Binding-site contacts:
Ligand atom C8 contacts residue ASN351 of chain 1.D at 3.1 Å.
Ligand atom O7 contacts residue ASN351 of chain 1.D at 3.3 Å (h-bond).
Ligand atom C8 contacts residue LYS406 of chain 1.D at 4.1 Å.
Ligand atom C7 contacts residue LYS406 of chain 1.D at 4.0 Å.
Ligand atom O3 contacts residue PRO183 of chain 1.D at 3.6 Å (h-bond).
Ligand atom C2 contacts residue SER407 of chain 1.D at 4.4 Å.
Ligand atom C7 contacts residue ASN351 of chain 1.D at 3.5 Å.
Ligand atom O7 contacts residue THR404 of chain 1.D at 4.3 Å.
Ligand atom C7 contacts residue ASN239 of chain 1.D at 3.7 Å.
Ligand atom C3 contacts residue LYS406 of chain 1.D at 4.0 Å.
Ligand atom O3 contacts residue CYS405 of chain 1.D at 3.7 Å.
Ligand atom O7 contacts residue ASN239 of chain 1.D at 4.1 Å.
Ligand atom C3 contacts residue ASN239 of chain 1.D at 3.7 Å.
Ligand atom O4 contacts residue LYS406 of chain 1.D at 4.0 Å.
Ligand atom O5 contacts residue LYS406 of chain 1.D at 4.4 Å.
Ligand atom C1 contacts residue ASN239 of chain 1.D at 1.5 Å.
Ligand atom O6 contacts residue CYS352 of chain 1.D at 4.0 Å.
Ligand atom O6 contacts residue GLY353 of chain 1.D at 4.1 Å.
Ligand atom C1 contacts residue SER407 of chain 1.D at 4.0 Å.
Ligand atom C2 contacts residue ASN239 of chain 1.D at 2.4 Å.
Ligand atom C6 contacts residue GLY353 of chain 1.D at 4.3 Å.
Ligand atom C1 contacts residue LYS406 of chain 1.D at 4.3 Å.
Ligand atom O7 contacts residue LYS406 of chain 1.D at 3.1 Å (salt-bridge).
Ligand atom O7 contacts residue PRO189 of chain 1.D at 4.2 Å.
Ligand atom C4 contacts residue ASN239 of chain 1.D at 4.2 Å.
Ligand atom N2 contacts residue ASN239 of chain 1.D at 2.8 Å (h-bond).
Ligand atom C5 contacts residue ASN239 of chain 1.D at 3.7 Å.
Ligand atom C5 contacts residue LYS406 of chain 1.D at 3.6 Å.
Ligand atom N2 contacts residue SER407 of chain 1.D at 3.9 Å.
Ligand atom C4 contacts residue LYS406 of chain 1.D at 4.1 Å.
Ligand atom C8 contacts residue PHE350 of chain 1.D at 4.4 Å (hydrophobic).
Ligand atom O7 contacts residue CYS405 of chain 1.D at 4.1 Å.
Ligand atom O5 contacts residue ASN239 of chain 1.D at 2.4 Å (h-bond).
Ligand atom C3 contacts residue CYS405 of chain 1.D at 4.5 Å (hydrophobic).
Ligand atom C6 contacts residue LYS406 of chain 1.D at 4.5 Å.

A protein and the small-molecule ligand that binds it are described below.
Small molecule (SMILES): CC(=O)N[C@H]1[C@H](O[C@H]2[C@H](O)[C@@H](NC(C)=O)CO[C@@H]2CO)O[C@H](CO)[C@@H](O[C@@H]2O[C@H](CO[C@H]3O[C@H](CO)[C@@H](O)[C@H](O[C@H]4O[C@H](CO)[C@@H](O)[C@H](O)[C@@H]4O)[C@@H]3O)[C@@H](O)[C@H](O[C@H]3O[C@H](CO)[C@@H](O)[C@H](O)[C@@H]3O[C@H]3O[C@H](CO)[C@@H](O)[C@H](O)[C@@H]3O)[C@@H]2O)[C@@H]1O

Sequence of chain 1.D:
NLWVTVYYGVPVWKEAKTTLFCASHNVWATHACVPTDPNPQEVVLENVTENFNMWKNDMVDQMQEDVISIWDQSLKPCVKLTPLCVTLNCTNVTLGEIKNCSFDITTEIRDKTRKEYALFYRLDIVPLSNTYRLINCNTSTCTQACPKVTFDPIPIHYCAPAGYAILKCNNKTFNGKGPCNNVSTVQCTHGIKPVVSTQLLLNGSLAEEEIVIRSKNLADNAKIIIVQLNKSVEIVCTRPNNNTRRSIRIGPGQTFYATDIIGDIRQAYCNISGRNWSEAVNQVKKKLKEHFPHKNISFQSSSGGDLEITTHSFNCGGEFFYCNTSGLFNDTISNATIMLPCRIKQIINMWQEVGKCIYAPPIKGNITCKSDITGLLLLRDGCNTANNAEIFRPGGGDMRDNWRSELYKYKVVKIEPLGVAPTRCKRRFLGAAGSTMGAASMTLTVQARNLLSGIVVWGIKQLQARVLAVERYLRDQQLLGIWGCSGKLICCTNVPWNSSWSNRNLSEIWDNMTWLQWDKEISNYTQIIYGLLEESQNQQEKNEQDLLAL